A protein and the small-molecule ligand that binds it are described below.
Small molecule (SMILES): CC(=O)N[C@H]1[C@H](O[C@H]2[C@H](O)[C@@H](NC(C)=O)CO[C@@H]2CO)O[C@H](CO)[C@@H](O)[C@@H]1O

Binding-site contacts:
Ligand atom C1 contacts residue SER25 of chain 1.C at 4.3 Å.
Ligand atom C5 contacts residue GLN26 of chain 1.C at 4.5 Å.
Ligand atom N2 contacts residue ASN23 of chain 1.C at 2.9 Å (h-bond).
Ligand atom O7 contacts residue ASN23 of chain 1.C at 3.6 Å (h-bond).
Ligand atom C2 contacts residue ASN23 of chain 1.C at 2.5 Å.
Ligand atom O5 contacts residue GLN26 of chain 1.C at 3.6 Å.
Ligand atom C4 contacts residue ASN23 of chain 1.C at 4.2 Å.
Ligand atom C1 contacts residue GLN26 of chain 1.C at 4.3 Å.
Ligand atom C3 contacts residue ASN23 of chain 1.C at 3.8 Å.
Ligand atom C7 contacts residue ASN23 of chain 1.C at 3.5 Å.
Ligand atom C5 contacts residue ASN23 of chain 1.C at 3.6 Å.
Ligand atom C5 contacts residue SER25 of chain 1.C at 3.9 Å.
Ligand atom C1 contacts residue ASN23 of chain 1.C at 1.4 Å.
Ligand atom O5 contacts residue ASN23 of chain 1.C at 2.3 Å (h-bond).
Ligand atom O5 contacts residue SER25 of chain 1.C at 4.0 Å.
Ligand atom O6 contacts residue SER25 of chain 1.C at 3.5 Å.
Ligand atom C6 contacts residue SER25 of chain 1.C at 4.2 Å.
Ligand atom C6 contacts residue GLN26 of chain 1.C at 3.9 Å.
Ligand atom O6 contacts residue GLN26 of chain 1.C at 3.0 Å (h-bond).

Sequence of chain 1.C:
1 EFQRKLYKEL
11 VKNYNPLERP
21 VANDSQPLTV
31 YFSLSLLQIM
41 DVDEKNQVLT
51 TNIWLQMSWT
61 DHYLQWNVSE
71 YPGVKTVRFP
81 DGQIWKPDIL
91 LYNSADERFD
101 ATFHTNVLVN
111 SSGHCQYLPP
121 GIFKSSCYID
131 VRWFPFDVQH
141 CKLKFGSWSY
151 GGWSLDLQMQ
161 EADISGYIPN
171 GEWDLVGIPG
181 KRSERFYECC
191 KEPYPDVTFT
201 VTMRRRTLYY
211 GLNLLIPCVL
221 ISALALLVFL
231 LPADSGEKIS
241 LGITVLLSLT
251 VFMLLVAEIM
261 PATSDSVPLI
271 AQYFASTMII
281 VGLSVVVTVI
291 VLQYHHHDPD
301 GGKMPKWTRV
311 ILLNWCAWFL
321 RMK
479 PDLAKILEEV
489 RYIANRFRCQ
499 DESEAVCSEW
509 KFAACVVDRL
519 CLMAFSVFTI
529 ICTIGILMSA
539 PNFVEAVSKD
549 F